Sequence of chain 55.P:
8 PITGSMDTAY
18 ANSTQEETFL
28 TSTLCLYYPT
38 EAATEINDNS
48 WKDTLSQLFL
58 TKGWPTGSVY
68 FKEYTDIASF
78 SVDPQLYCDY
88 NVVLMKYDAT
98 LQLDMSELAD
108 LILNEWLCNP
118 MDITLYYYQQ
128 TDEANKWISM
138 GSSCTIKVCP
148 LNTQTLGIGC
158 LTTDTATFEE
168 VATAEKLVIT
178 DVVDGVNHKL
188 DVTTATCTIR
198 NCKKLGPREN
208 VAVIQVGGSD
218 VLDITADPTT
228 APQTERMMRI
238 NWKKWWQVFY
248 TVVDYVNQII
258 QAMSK

Binding-site contacts:
Ligand atom C2 contacts residue ASN19 of chain 55.P at 3.6 Å.
Ligand atom C7 contacts residue ALA18 of chain 55.P at 4.4 Å (hydrophobic).
Ligand atom C3 contacts residue ASN19 of chain 55.P at 4.4 Å.
Ligand atom C5 contacts residue ASN19 of chain 55.P at 3.6 Å.
Ligand atom C8 contacts residue TYR17 of chain 55.P at 3.4 Å (hydrophobic).
Ligand atom C1 contacts residue ASN19 of chain 55.P at 2.3 Å.
Ligand atom C8 contacts residue ALA18 of chain 55.P at 4.0 Å (hydrophobic).
Ligand atom O7 contacts residue ALA18 of chain 55.P at 4.3 Å.
Ligand atom N2 contacts residue ASN19 of chain 55.P at 4.0 Å.
Ligand atom C7 contacts residue TYR17 of chain 55.P at 4.2 Å (hydrophobic).
Ligand atom O5 contacts residue ASN19 of chain 55.P at 2.9 Å (h-bond).

The small molecule below binds the protein below.
Small molecule (SMILES): CC(=O)N[C@H]1[C@H](O[C@H]2[C@H](O)[C@@H](NC(C)=O)CO[C@@H]2CO)O[C@H](CO)[C@@H](O)[C@@H]1O